Sequence of chain 2.A:
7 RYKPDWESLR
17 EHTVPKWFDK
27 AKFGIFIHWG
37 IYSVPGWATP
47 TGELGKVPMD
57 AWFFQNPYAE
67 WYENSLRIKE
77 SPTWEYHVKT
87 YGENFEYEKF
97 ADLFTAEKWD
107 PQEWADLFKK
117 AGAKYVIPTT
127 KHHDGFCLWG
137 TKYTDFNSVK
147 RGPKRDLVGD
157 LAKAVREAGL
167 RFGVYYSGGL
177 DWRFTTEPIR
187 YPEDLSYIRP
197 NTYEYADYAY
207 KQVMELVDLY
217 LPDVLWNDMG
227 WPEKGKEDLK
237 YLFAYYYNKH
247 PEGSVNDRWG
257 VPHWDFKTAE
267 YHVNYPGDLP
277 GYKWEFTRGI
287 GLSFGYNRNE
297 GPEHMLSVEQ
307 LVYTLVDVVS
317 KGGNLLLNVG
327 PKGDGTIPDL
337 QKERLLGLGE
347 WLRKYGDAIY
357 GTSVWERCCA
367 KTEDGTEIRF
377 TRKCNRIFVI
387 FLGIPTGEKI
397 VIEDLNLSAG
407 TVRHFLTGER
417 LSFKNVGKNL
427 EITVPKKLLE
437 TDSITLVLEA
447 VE

Binding-site contacts:
Ligand atom OAC contacts residue HIS34 of chain 2.A at 2.6 Å (h-bond).
Ligand atom CAT contacts residue PHE290 of chain 2.A at 3.6 Å (hydrophobic).
Ligand atom CAO contacts residue ASP224 of chain 2.A at 3.0 Å.
Ligand atom CAV contacts residue HIS128 of chain 2.A at 3.7 Å.
Ligand atom NAP contacts residue ARG254 of chain 2.A at 3.5 Å (salt-bridge).
Ligand atom OAB contacts residue ARG254 of chain 2.A at 3.7 Å.
Ligand atom OAE contacts residue TRP67 of chain 2.A at 3.0 Å (h-bond).
Ligand atom CAU contacts residue HIS34 of chain 2.A at 3.3 Å.
Ligand atom CAY contacts residue ASP224 of chain 2.A at 3.2 Å.
Ligand atom CAM contacts residue LEU50 of chain 2.A at 3.3 Å (hydrophobic).
Ligand atom OAC contacts residue ASP224 of chain 2.A at 3.5 Å (salt-bridge).
Ligand atom CAI contacts residue ARG254 of chain 2.A at 3.5 Å.
Ligand atom CAF contacts residue ASN270 of chain 2.A at 3.5 Å.
Ligand atom CAW contacts residue ASP224 of chain 2.A at 3.5 Å.
Ligand atom NAQ contacts residue GLU266 of chain 2.A at 3.3 Å (salt-bridge).
Ligand atom CAU contacts residue HIS128 of chain 2.A at 3.6 Å.
Ligand atom CAR contacts residue ARG254 of chain 2.A at 3.7 Å.
Ligand atom CAO contacts residue GLU266 of chain 2.A at 3.6 Å.
Ligand atom CAT contacts residue GLU266 of chain 2.A at 3.7 Å.
Ligand atom OAC contacts residue HIS128 of chain 2.A at 2.6 Å (h-bond).
Ligand atom NAQ contacts residue ASP224 of chain 2.A at 2.7 Å (salt-bridge).
Ligand atom OAE contacts residue HIS129 of chain 2.A at 2.8 Å (h-bond).
Ligand atom OAD contacts residue HIS129 of chain 2.A at 3.5 Å (h-bond).
Ligand atom CAG contacts residue ARG254 of chain 2.A at 3.7 Å.
Ligand atom CAA contacts residue PHE290 of chain 2.A at 3.2 Å (hydrophobic).
Ligand atom CAV contacts residue GLU66 of chain 2.A at 3.1 Å.
Ligand atom OAD contacts residue HIS128 of chain 2.A at 2.6 Å.
Ligand atom OAC contacts residue TYR171 of chain 2.A at 3.2 Å (h-bond).
Ligand atom CAY contacts residue GLU266 of chain 2.A at 3.4 Å.
Ligand atom CAU contacts residue GLU66 of chain 2.A at 3.3 Å.
Ligand atom OAB contacts residue MET225 of chain 2.A at 3.7 Å.
Ligand atom OAD contacts residue TRP67 of chain 2.A at 3.0 Å (h-bond).
Ligand atom CAA contacts residue HIS34 of chain 2.A at 3.2 Å.
Ligand atom CAW contacts residue HIS129 of chain 2.A at 3.3 Å.
Ligand atom CAO contacts residue ARG254 of chain 2.A at 3.5 Å.
Ligand atom NAP contacts residue GLU266 of chain 2.A at 3.2 Å (salt-bridge).
Ligand atom CAV contacts residue TRP67 of chain 2.A at 3.7 Å (hydrophobic).
Ligand atom OAD contacts residue GLU66 of chain 2.A at 2.7 Å (salt-bridge).
Ligand atom CAI contacts residue GLU266 of chain 2.A at 3.7 Å.
Ligand atom CAK contacts residue MET55 of chain 2.A at 3.4 Å (hydrophobic).

A protein and the small-molecule ligand that binds it are described below.
Small molecule (SMILES): C[C@@H]1N[C@H](CNC(=O)[C@H](c2ccccc2)C2CCCC2)[C@@H](O)[C@H](O)[C@@H]1O